The small molecule below binds the protein below.
Small molecule (SMILES): CC(=O)N[C@H]1[C@H](O[C@H]2[C@H](O)[C@@H](NC(C)=O)CO[C@@H]2CO)O[C@H](CO)[C@@H](O[C@@H]2O[C@H](CO[C@H]3O[C@H](CO)[C@@H](O)[C@H](O)[C@@H]3O[C@@H]3O[C@H](CO)[C@@H](O[C@@H]4O[C@H](CO)[C@H](O)[C@H](O)[C@H]4O)[C@H](O)[C@H]3NC(C)=O)[C@@H](O)[C@H](O[C@H]3O[C@H](CO)[C@@H](O)[C@H](O)[C@@H]3O[C@@H]3O[C@H](CO)[C@@H](O)[C@H](O)[C@H]3NC(C)=O)[C@@H]2O)[C@@H]1O

Binding-site contacts:
Ligand atom O2 contacts residue THR36 of chain 1.B at 2.8 Å (h-bond).
Ligand atom C7 contacts residue ASN73 of chain 1.B at 3.3 Å.
Ligand atom N2 contacts residue ASP41 of chain 1.B at 2.8 Å (salt-bridge).
Ligand atom O3 contacts residue GLU34 of chain 1.B at 3.1 Å (salt-bridge).
Ligand atom C5 contacts residue ASN73 of chain 1.B at 3.6 Å.
Ligand atom C8 contacts residue ARG77 of chain 1.B at 3.5 Å.
Ligand atom O2 contacts residue GLU34 of chain 1.B at 3.4 Å (salt-bridge).
Ligand atom C8 contacts residue ASP41 of chain 1.B at 3.5 Å.
Ligand atom C2 contacts residue PHE17 of chain 1.B at 3.8 Å (hydrophobic).
Ligand atom C7 contacts residue ARG77 of chain 1.B at 3.7 Å.
Ligand atom C1 contacts residue THR75 of chain 1.B at 3.8 Å.
Ligand atom C1 contacts residue PHE19 of chain 1.B at 3.7 Å (hydrophobic).
Ligand atom O6 contacts residue PHE19 of chain 1.B at 3.5 Å.
Ligand atom C6 contacts residue PHE17 of chain 1.B at 3.8 Å (hydrophobic).
Ligand atom C3 contacts residue THR36 of chain 1.B at 3.5 Å.
Ligand atom C2 contacts residue ASP41 of chain 1.B at 3.7 Å.
Ligand atom C6 contacts residue PHE19 of chain 1.B at 3.6 Å (hydrophobic).
Ligand atom C6 contacts residue GLN71 of chain 1.B at 3.4 Å.
Ligand atom O7 contacts residue ASN73 of chain 1.B at 3.1 Å (h-bond).
Ligand atom C6 contacts residue THR36 of chain 1.B at 3.6 Å.
Ligand atom C3 contacts residue ASP41 of chain 1.B at 3.6 Å.
Ligand atom C5 contacts residue PHE19 of chain 1.B at 3.6 Å (hydrophobic).
Ligand atom C1 contacts residue THR36 of chain 1.B at 3.8 Å.
Ligand atom C2 contacts residue PHE19 of chain 1.B at 3.6 Å (hydrophobic).
Ligand atom N2 contacts residue ASN73 of chain 1.B at 3.0 Å (h-bond).
Ligand atom O7 contacts residue VAL40 of chain 1.B at 3.4 Å.
Ligand atom O2 contacts residue PRO20 of chain 1.B at 2.9 Å (h-bond).
Ligand atom O4 contacts residue VAL40 of chain 1.B at 3.6 Å.
Ligand atom C7 contacts residue ASP41 of chain 1.B at 3.6 Å.
Ligand atom C2 contacts residue PRO20 of chain 1.B at 3.5 Å (hydrophobic).
Ligand atom C4 contacts residue PHE17 of chain 1.B at 3.7 Å (hydrophobic).
Ligand atom C6 contacts residue PHE19 of chain 1.B at 3.7 Å (hydrophobic).
Ligand atom O7 contacts residue ARG77 of chain 1.B at 3.0 Å (salt-bridge).
Ligand atom C2 contacts residue THR36 of chain 1.B at 3.5 Å.
Ligand atom O5 contacts residue ASN73 of chain 1.B at 2.3 Å (h-bond).
Ligand atom O4 contacts residue LYS22 of chain 1.B at 3.0 Å.
Ligand atom O2 contacts residue PHE19 of chain 1.B at 3.7 Å.
Ligand atom C2 contacts residue ASN73 of chain 1.B at 2.5 Å.
Ligand atom C3 contacts residue ASN73 of chain 1.B at 3.8 Å.
Ligand atom C1 contacts residue ASN73 of chain 1.B at 1.4 Å.

Sequence of chain 1.B:
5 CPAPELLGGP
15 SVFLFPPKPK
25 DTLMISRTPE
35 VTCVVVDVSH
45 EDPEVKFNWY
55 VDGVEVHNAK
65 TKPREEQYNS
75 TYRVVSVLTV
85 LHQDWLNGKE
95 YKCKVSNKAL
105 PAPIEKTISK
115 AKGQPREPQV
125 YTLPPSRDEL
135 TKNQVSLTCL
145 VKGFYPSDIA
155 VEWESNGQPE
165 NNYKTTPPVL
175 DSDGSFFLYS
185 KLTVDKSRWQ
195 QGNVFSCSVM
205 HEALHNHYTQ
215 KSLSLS